A protein and the small-molecule ligand that binds it are described below.
Small molecule (SMILES): CC(=O)N[C@@H]1[C@@H](O)[C@H](O)[C@@H](CO)O[C@H]1O

Binding-site contacts:
Ligand atom C4 contacts residue ASN75 of chain 2.A at 4.2 Å.
Ligand atom C7 contacts residue ASN75 of chain 2.A at 3.4 Å.
Ligand atom N2 contacts residue THR77 of chain 2.A at 4.3 Å.
Ligand atom C5 contacts residue ASN75 of chain 2.A at 3.6 Å.
Ligand atom C1 contacts residue THR77 of chain 2.A at 4.0 Å.
Ligand atom N2 contacts residue ASN75 of chain 2.A at 3.0 Å (h-bond).
Ligand atom O5 contacts residue ASN75 of chain 2.A at 2.3 Å (h-bond).
Ligand atom O5 contacts residue MET107 of chain 2.A at 4.1 Å.
Ligand atom C8 contacts residue ASN75 of chain 2.A at 3.3 Å.
Ligand atom O7 contacts residue HIS74 of chain 2.A at 4.2 Å.
Ligand atom C2 contacts residue ASN75 of chain 2.A at 2.5 Å.
Ligand atom C1 contacts residue ASN75 of chain 2.A at 1.4 Å.
Ligand atom O7 contacts residue ASN75 of chain 2.A at 3.5 Å (h-bond).
Ligand atom C3 contacts residue ASN75 of chain 2.A at 3.8 Å.
Ligand atom C6 contacts residue MET107 of chain 2.A at 4.3 Å (hydrophobic).

Sequence of chain 2.A:
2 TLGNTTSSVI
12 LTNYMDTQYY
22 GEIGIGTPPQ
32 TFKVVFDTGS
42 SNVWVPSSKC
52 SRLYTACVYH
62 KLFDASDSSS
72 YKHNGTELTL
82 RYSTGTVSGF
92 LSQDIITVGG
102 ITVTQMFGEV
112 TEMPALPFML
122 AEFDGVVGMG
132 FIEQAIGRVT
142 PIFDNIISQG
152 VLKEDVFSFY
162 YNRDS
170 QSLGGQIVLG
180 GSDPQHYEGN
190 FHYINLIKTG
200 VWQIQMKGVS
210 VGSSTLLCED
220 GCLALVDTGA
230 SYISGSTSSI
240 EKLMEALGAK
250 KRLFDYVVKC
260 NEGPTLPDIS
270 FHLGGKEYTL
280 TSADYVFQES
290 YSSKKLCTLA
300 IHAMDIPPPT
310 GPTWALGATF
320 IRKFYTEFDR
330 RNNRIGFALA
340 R